Sequence of chain 3.A:
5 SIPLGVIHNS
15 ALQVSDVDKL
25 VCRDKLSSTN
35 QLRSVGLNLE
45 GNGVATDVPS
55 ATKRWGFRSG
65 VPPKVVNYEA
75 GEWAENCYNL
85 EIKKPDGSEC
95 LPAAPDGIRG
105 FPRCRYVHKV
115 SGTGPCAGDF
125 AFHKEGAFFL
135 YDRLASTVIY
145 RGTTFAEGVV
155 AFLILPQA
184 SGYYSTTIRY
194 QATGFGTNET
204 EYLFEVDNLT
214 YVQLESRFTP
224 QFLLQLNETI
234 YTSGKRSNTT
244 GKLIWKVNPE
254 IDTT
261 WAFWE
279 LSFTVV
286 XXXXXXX

The small molecule below binds the protein below.
Small molecule (SMILES): CC(=O)N[C@@H]1[C@@H](O)[C@H](O)[C@@H](CO)O[C@H]1O

Binding-site contacts:
Ligand atom O5 contacts residue ASN211 of chain 3.A at 2.4 Å (h-bond).
Ligand atom C1 contacts residue ASN211 of chain 3.A at 1.4 Å.
Ligand atom C5 contacts residue ASN211 of chain 3.A at 3.7 Å.
Ligand atom C7 contacts residue ASN211 of chain 3.A at 3.3 Å.
Ligand atom N2 contacts residue ASN211 of chain 3.A at 2.9 Å (h-bond).
Ligand atom O7 contacts residue ASN211 of chain 3.A at 3.3 Å (h-bond).
Ligand atom C3 contacts residue ASN211 of chain 3.A at 3.8 Å.
Ligand atom C4 contacts residue ASN211 of chain 3.A at 4.2 Å.
Ligand atom C2 contacts residue ASN211 of chain 3.A at 2.5 Å.
Ligand atom C8 contacts residue ASN211 of chain 3.A at 4.4 Å.